The protein below binds the small molecule below.
Small molecule (SMILES): CC(=O)N[C@@H]1[C@@H](O)[C@H](O)[C@@H](CO)O[C@H]1O

Binding-site contacts:
Ligand atom N2 contacts residue TRP257 of chain 1.B at 4.4 Å.
Ligand atom O6 contacts residue ALA116 of chain 1.B at 3.8 Å.
Ligand atom O5 contacts residue SER115 of chain 1.B at 4.2 Å.
Ligand atom O5 contacts residue TRP257 of chain 1.B at 3.9 Å.
Ligand atom C1 contacts residue TRP257 of chain 1.B at 4.0 Å (hydrophobic).
Ligand atom O6 contacts residue LEU261 of chain 1.B at 3.7 Å.
Ligand atom O5 contacts residue ASN113 of chain 1.B at 2.4 Å (h-bond).
Ligand atom C5 contacts residue ASN113 of chain 1.B at 3.7 Å.
Ligand atom O7 contacts residue ASN113 of chain 1.B at 4.2 Å.
Ligand atom C7 contacts residue ASN113 of chain 1.B at 3.7 Å.
Ligand atom C1 contacts residue SER115 of chain 1.B at 4.0 Å.
Ligand atom N2 contacts residue ASN113 of chain 1.B at 2.9 Å (h-bond).
Ligand atom C4 contacts residue ASN113 of chain 1.B at 4.3 Å.
Ligand atom C1 contacts residue ALA116 of chain 1.B at 4.4 Å (hydrophobic).
Ligand atom O5 contacts residue ALA116 of chain 1.B at 3.7 Å.
Ligand atom C1 contacts residue ASN113 of chain 1.B at 1.5 Å.
Ligand atom C2 contacts residue TRP257 of chain 1.B at 3.8 Å (hydrophobic).
Ligand atom C5 contacts residue SER115 of chain 1.B at 4.3 Å.
Ligand atom C6 contacts residue LEU261 of chain 1.B at 4.0 Å (hydrophobic).
Ligand atom C2 contacts residue ASN113 of chain 1.B at 2.5 Å.
Ligand atom C7 contacts residue TRP257 of chain 1.B at 4.1 Å (hydrophobic).
Ligand atom O7 contacts residue TRP257 of chain 1.B at 3.4 Å.
Ligand atom C3 contacts residue ASN113 of chain 1.B at 3.8 Å.

Sequence of chain 1.B:
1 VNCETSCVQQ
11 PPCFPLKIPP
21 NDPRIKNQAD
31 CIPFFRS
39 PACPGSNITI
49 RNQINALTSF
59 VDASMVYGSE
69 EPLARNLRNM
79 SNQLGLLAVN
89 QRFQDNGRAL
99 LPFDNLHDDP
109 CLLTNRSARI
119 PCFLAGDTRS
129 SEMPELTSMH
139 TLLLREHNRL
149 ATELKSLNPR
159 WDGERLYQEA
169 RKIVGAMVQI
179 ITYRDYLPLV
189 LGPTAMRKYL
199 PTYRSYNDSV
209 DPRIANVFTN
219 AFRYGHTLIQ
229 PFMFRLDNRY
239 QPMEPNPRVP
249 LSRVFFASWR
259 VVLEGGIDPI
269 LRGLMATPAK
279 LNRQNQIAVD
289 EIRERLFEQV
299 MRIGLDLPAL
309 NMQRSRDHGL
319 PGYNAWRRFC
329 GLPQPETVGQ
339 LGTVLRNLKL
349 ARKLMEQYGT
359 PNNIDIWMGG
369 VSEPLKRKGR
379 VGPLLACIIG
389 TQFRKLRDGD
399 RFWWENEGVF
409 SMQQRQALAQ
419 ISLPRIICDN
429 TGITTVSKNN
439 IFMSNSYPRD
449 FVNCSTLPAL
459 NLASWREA